Binding-site contacts:
Ligand atom N1 contacts residue CYS347 of chain 2.A at 3.0 Å (h-bond).
Ligand atom C10 contacts residue GLN348 of chain 2.A at 3.8 Å.
Ligand atom C9 contacts residue GLN348 of chain 2.A at 3.5 Å.
Ligand atom C11 contacts residue GLU339 of chain 2.A at 4.4 Å.
Ligand atom C2 contacts residue GLY351 of chain 2.A at 4.2 Å.
Ligand atom N2 contacts residue GLN348 of chain 2.A at 4.1 Å.
Ligand atom C8 contacts residue GLN348 of chain 2.A at 3.8 Å.
Ligand atom N3 contacts residue GLN348 of chain 2.A at 4.0 Å.
Ligand atom C7 contacts residue GLN348 of chain 2.A at 4.3 Å.
Ligand atom C3 contacts residue TRP368 of chain 2.A at 4.2 Å (hydrophobic).
Ligand atom N3 contacts residue PRO344 of chain 2.A at 4.0 Å.
Ligand atom PT1 contacts residue CYS347 of chain 2.A at 2.5 Å.
Ligand atom C1 contacts residue CYS347 of chain 2.A at 2.7 Å (hydrophobic).
Ligand atom PT1 contacts residue GLU339 of chain 2.A at 4.3 Å.
Ligand atom N1 contacts residue GLN348 of chain 2.A at 4.4 Å.
Ligand atom N3 contacts residue GLU339 of chain 2.A at 3.7 Å.
Ligand atom C1 contacts residue TRP368 of chain 2.A at 3.4 Å (hydrophobic).
Ligand atom C14 contacts residue GLU339 of chain 2.A at 3.0 Å.
Ligand atom PT1 contacts residue GLN348 of chain 2.A at 3.6 Å.
Ligand atom C3 contacts residue GLY351 of chain 2.A at 4.2 Å.
Ligand atom C13 contacts residue PRO344 of chain 2.A at 3.3 Å (hydrophobic).
Ligand atom C12 contacts residue GLN348 of chain 2.A at 4.2 Å.
Ligand atom C12 contacts residue PRO344 of chain 2.A at 4.3 Å (hydrophobic).
Ligand atom C2 contacts residue TRP368 of chain 2.A at 3.1 Å (hydrophobic).
Ligand atom C15 contacts residue GLU339 of chain 2.A at 3.3 Å.
Ligand atom C15 contacts residue CYS347 of chain 2.A at 3.5 Å (hydrophobic).
Ligand atom C11 contacts residue GLN348 of chain 2.A at 3.8 Å.
Ligand atom C5 contacts residue CYS347 of chain 2.A at 4.3 Å (hydrophobic).
Ligand atom C13 contacts residue GLU339 of chain 2.A at 4.0 Å.
Ligand atom C2 contacts residue CYS347 of chain 2.A at 4.0 Å (hydrophobic).
Ligand atom N3 contacts residue CYS347 of chain 2.A at 3.6 Å.
Ligand atom C15 contacts residue PRO344 of chain 2.A at 3.1 Å (hydrophobic).
Ligand atom C14 contacts residue PRO344 of chain 2.A at 2.8 Å (hydrophobic).

Sequence of chain 2.A:
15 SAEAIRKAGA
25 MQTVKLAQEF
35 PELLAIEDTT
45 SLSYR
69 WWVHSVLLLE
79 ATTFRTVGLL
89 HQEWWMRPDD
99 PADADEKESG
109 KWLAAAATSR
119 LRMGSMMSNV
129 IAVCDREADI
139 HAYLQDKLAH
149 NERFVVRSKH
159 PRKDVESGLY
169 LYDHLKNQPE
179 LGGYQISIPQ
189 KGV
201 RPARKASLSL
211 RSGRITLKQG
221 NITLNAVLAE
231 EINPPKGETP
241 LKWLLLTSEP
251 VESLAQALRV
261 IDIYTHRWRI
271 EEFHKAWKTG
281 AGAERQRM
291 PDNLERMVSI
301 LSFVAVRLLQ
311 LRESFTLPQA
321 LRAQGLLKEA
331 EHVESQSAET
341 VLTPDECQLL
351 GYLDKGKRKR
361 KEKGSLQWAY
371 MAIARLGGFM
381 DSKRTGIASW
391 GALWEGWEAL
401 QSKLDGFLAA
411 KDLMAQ

A small-molecule ligand and the protein it binds are described below.
Small molecule (SMILES): Cl[Pt+]12<-n3ccccc3-c3cccc(-c4ccccn->14)n->23